Binding-site contacts:
Ligand atom O2P contacts residue ASN115 of chain 1.F at 3.3 Å.
Ligand atom O3P contacts residue SER220 of chain 1.F at 2.6 Å (h-bond).
Ligand atom C5 contacts residue GLY118 of chain 1.F at 3.6 Å.
Ligand atom C5 contacts residue PHE200 of chain 1.F at 3.5 Å (hydrophobic).
Ligand atom O2P contacts residue GLY32 of chain 1.F at 3.1 Å.
Ligand atom P contacts residue SER33 of chain 1.F at 3.8 Å.
Ligand atom N6 contacts residue GLU201 of chain 1.F at 3.8 Å.
Ligand atom C2 contacts residue MET219 of chain 1.F at 3.6 Å (hydrophobic).
Ligand atom C14 contacts residue ALA116 of chain 1.F at 3.4 Å (hydrophobic).
Ligand atom N6 contacts residue VAL245 of chain 1.F at 3.8 Å.
Ligand atom O1P contacts residue HIS86 of chain 1.F at 2.7 Å.
Ligand atom N6 contacts residue GLY118 of chain 1.F at 3.6 Å.
Ligand atom N7 contacts residue ASN243 of chain 1.F at 3.2 Å (h-bond).
Ligand atom C6 contacts residue PHE200 of chain 1.F at 3.6 Å (hydrophobic).
Ligand atom C5 contacts residue VAL217 of chain 1.F at 3.8 Å (hydrophobic).
Ligand atom N2 contacts residue MET219 of chain 1.F at 3.2 Å.
Ligand atom N3 contacts residue GLY218 of chain 1.F at 3.5 Å.
Ligand atom N7 contacts residue GLY118 of chain 1.F at 3.4 Å (h-bond).
Ligand atom C14 contacts residue SER33 of chain 1.F at 3.6 Å.
Ligand atom C4 contacts residue VAL217 of chain 1.F at 3.6 Å (hydrophobic).
Ligand atom N6 contacts residue PHE200 of chain 1.F at 3.6 Å.
Ligand atom C2 contacts residue GLU201 of chain 1.F at 3.6 Å.
Ligand atom N6 contacts residue ASN243 of chain 1.F at 3.1 Å (h-bond).
Ligand atom N3 contacts residue VAL217 of chain 1.F at 3.7 Å.
Ligand atom C6 contacts residue GLU201 of chain 1.F at 3.8 Å.
Ligand atom N1 contacts residue GLU201 of chain 1.F at 2.8 Å (salt-bridge).
Ligand atom N2 contacts residue LEU195 of chain 1.F at 3.4 Å.
Ligand atom N7 contacts residue PHE200 of chain 1.F at 3.7 Å.
Ligand atom C11 contacts residue ALA116 of chain 1.F at 3.8 Å (hydrophobic).
Ligand atom O3P contacts residue ASN115 of chain 1.F at 3.5 Å.
Ligand atom N9 contacts residue ALA116 of chain 1.F at 3.6 Å.
Ligand atom C8 contacts residue ALA116 of chain 1.F at 3.7 Å (hydrophobic).
Ligand atom C8 contacts residue ALA117 of chain 1.F at 3.7 Å (hydrophobic).
Ligand atom N3 contacts residue MET219 of chain 1.F at 3.6 Å.
Ligand atom N7 contacts residue ALA117 of chain 1.F at 3.6 Å.
Ligand atom O2P contacts residue SER33 of chain 1.F at 2.7 Å (h-bond).
Ligand atom N2 contacts residue GLU201 of chain 1.F at 2.7 Å (salt-bridge).
Ligand atom O2P contacts residue ALA116 of chain 1.F at 3.3 Å (h-bond).
Ligand atom C12 contacts residue PHE159 of chain 1.D at 3.7 Å (hydrophobic).
Ligand atom C10 contacts residue ALA116 of chain 1.F at 3.2 Å (hydrophobic).

Sequence of chain 1.F:
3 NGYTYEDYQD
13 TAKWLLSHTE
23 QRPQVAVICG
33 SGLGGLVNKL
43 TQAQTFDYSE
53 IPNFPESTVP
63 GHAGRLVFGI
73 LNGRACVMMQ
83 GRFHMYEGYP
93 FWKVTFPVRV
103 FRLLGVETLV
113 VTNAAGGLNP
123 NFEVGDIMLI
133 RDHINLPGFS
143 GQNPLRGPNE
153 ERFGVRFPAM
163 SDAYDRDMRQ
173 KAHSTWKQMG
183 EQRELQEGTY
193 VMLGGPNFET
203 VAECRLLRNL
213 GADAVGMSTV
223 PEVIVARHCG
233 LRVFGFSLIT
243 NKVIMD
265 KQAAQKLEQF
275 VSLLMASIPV

Sequence of chain 1.D:
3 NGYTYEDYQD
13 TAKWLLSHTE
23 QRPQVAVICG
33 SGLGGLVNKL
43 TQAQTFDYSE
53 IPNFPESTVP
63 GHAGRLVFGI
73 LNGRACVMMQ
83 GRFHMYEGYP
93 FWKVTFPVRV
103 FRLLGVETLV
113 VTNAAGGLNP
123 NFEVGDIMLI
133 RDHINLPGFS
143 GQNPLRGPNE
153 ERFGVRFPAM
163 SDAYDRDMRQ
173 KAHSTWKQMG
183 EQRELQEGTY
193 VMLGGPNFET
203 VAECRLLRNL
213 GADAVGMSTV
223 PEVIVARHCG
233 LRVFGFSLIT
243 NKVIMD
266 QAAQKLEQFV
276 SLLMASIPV

The small molecule below binds the protein below.
Small molecule (SMILES): C[C@@H](Cn1cnc2c(N)nc(N)nc21)OCP(=O)([O-])[O-]